Sequence of chain 1.A:
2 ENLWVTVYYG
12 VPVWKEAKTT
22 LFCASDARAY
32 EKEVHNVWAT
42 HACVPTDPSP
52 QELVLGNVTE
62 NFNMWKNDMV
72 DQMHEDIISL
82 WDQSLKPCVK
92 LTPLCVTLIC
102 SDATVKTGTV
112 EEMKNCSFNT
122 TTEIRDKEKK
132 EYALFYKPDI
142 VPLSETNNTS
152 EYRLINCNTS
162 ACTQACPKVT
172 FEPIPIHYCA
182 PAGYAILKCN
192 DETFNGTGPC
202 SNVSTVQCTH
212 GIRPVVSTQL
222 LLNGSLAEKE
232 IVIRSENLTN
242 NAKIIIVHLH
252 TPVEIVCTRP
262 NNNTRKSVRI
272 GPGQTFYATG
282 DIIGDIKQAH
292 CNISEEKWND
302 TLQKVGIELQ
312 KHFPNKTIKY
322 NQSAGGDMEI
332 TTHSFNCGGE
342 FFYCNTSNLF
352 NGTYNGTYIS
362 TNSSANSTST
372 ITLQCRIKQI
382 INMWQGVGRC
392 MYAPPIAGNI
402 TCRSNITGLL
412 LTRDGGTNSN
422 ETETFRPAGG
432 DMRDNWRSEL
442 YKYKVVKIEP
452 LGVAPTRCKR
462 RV

This small molecule binds to this protein.
Small molecule (SMILES): CC(=O)N[C@H]1[C@H](O[C@H]2[C@H](O)[C@@H](NC(C)=O)CO[C@@H]2CO)O[C@H](CO)[C@@H](O[C@@H]2O[C@H](CO)[C@@H](O)[C@H](O)[C@@H]2O)[C@@H]1O

Binding-site contacts:
Ligand atom C8 contacts residue GLN323 of chain 1.A at 3.2 Å.
Ligand atom O5 contacts residue ASN352 of chain 1.A at 2.3 Å (h-bond).
Ligand atom C1 contacts residue ASN352 of chain 1.A at 1.4 Å.
Ligand atom C3 contacts residue ASN352 of chain 1.A at 3.8 Å.
Ligand atom C8 contacts residue SER348 of chain 1.A at 3.5 Å.
Ligand atom O7 contacts residue ASN349 of chain 1.A at 3.9 Å.
Ligand atom C7 contacts residue ASN349 of chain 1.A at 4.5 Å.
Ligand atom C4 contacts residue ASN352 of chain 1.A at 4.2 Å.
Ligand atom O7 contacts residue SER348 of chain 1.A at 4.0 Å.
Ligand atom C8 contacts residue ASN352 of chain 1.A at 3.7 Å.
Ligand atom N2 contacts residue ASN352 of chain 1.A at 2.9 Å (h-bond).
Ligand atom C7 contacts residue ASN352 of chain 1.A at 3.2 Å.
Ligand atom O7 contacts residue ASN352 of chain 1.A at 3.6 Å.
Ligand atom C5 contacts residue ASN352 of chain 1.A at 3.6 Å.
Ligand atom C2 contacts residue ASN352 of chain 1.A at 2.5 Å.
Ligand atom C7 contacts residue SER348 of chain 1.A at 4.2 Å.